Sequence of chain 2.B:
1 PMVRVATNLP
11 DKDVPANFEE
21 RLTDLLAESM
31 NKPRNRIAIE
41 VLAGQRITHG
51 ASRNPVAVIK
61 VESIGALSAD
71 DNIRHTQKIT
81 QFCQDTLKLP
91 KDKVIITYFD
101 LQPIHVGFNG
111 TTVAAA

This protein binds this small molecule.
Small molecule (SMILES): O=C(O)c1ccccc1NCc1ccco1

Binding-site contacts:
Ligand atom CAD contacts residue VAL113 of chain 2.B at 4.2 Å (hydrophobic).
Ligand atom OAB contacts residue ILE64 of chain 2.B at 3.0 Å (h-bond).
Ligand atom CAJ contacts residue VAL106 of chain 2.B at 3.4 Å (hydrophobic).
Ligand atom CAI contacts residue ILE64 of chain 2.B at 3.9 Å (hydrophobic).
Ligand atom CAN contacts residue MET2 of chain 2.B at 3.8 Å (hydrophobic).
Ligand atom CAH contacts residue VAL113 of chain 2.B at 3.6 Å (hydrophobic).
Ligand atom CAG contacts residue ARG36 of chain 2.B at 3.3 Å.
Ligand atom CAG contacts residue PRO1 of chain 2.B at 3.9 Å (hydrophobic).
Ligand atom OAA contacts residue PRO1 of chain 2.B at 2.8 Å (h-bond).
Ligand atom CAO contacts residue ILE64 of chain 2.B at 4.0 Å (hydrophobic).
Ligand atom NAK contacts residue VAL106 of chain 2.B at 3.8 Å.
Ligand atom CAP contacts residue PRO1 of chain 2.B at 4.3 Å (hydrophobic).
Ligand atom CAM contacts residue ILE64 of chain 2.B at 3.7 Å (hydrophobic).
Ligand atom CAC contacts residue ARG36 of chain 2.B at 3.2 Å.
Ligand atom OAB contacts residue SER63 of chain 2.B at 3.8 Å.
Ligand atom CAJ contacts residue MET2 of chain 2.B at 3.4 Å (hydrophobic).
Ligand atom CAD contacts residue ARG36 of chain 2.B at 3.9 Å.
Ligand atom CAP contacts residue ILE64 of chain 2.B at 3.7 Å (hydrophobic).
Ligand atom CAO contacts residue ARG36 of chain 2.B at 4.2 Å.
Ligand atom OAA contacts residue SER63 of chain 2.B at 4.1 Å.
Ligand atom OAA contacts residue ILE64 of chain 2.B at 3.9 Å.
Ligand atom CAO contacts residue VAL113 of chain 2.B at 4.3 Å (hydrophobic).
Ligand atom CAF contacts residue PHE108 of chain 2.B at 3.8 Å (hydrophobic).
Ligand atom CAN contacts residue ARG36 of chain 2.B at 4.2 Å.
Ligand atom CAM contacts residue PRO1 of chain 2.B at 3.3 Å (hydrophobic).
Ligand atom CAF contacts residue ASN35 of chain 2.B at 4.0 Å.
Ligand atom CAI contacts residue LYS32 of chain 2.B at 3.9 Å.
Ligand atom CAC contacts residue VAL113 of chain 2.B at 3.8 Å (hydrophobic).
Ligand atom CAH contacts residue ARG36 of chain 2.B at 3.5 Å.
Ligand atom CAE contacts residue ILE37 of chain 2.B at 3.9 Å (hydrophobic).
Ligand atom OAL contacts residue PHE108 of chain 2.B at 3.5 Å.
Ligand atom OAA contacts residue MET2 of chain 2.B at 3.5 Å (h-bond).
Ligand atom CAG contacts residue MET2 of chain 2.B at 3.6 Å (hydrophobic).
Ligand atom NAK contacts residue PRO1 of chain 2.B at 4.2 Å.
Ligand atom CAF contacts residue ARG36 of chain 2.B at 3.9 Å.
Ligand atom NAK contacts residue MET2 of chain 2.B at 3.6 Å (h-bond).
Ligand atom CAM contacts residue LYS32 of chain 2.B at 3.9 Å.
Ligand atom OAB contacts residue PRO1 of chain 2.B at 3.5 Å.
Ligand atom OAB contacts residue LYS32 of chain 2.B at 2.8 Å (salt-bridge).
Ligand atom CAE contacts residue ARG36 of chain 2.B at 3.3 Å.